Sequence of chain 1.B:
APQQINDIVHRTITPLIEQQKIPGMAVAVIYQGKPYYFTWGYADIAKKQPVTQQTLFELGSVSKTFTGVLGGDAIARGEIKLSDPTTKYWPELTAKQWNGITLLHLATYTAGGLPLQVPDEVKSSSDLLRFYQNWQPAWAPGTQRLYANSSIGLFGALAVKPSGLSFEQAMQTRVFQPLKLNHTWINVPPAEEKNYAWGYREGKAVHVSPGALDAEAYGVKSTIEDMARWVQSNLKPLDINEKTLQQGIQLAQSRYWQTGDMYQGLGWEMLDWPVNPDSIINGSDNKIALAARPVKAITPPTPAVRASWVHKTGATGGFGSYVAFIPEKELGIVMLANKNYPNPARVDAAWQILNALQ

The small molecule below binds the protein below.
Small molecule (SMILES): [H]/N=C/NCCSC1=C(C(=O)O)N[C@@H]([C@H](C=O)[C@@H](C)O)C1

Binding-site contacts:
Ligand atom C3 contacts residue ALA315 of chain 1.B at 3.5 Å (hydrophobic).
Ligand atom N26 contacts residue THR316 of chain 1.B at 3.2 Å (h-bond).
Ligand atom C6 contacts residue ALA315 of chain 1.B at 3.6 Å (hydrophobic).
Ligand atom O62 contacts residue TYR218 of chain 1.B at 3.8 Å.
Ligand atom O32 contacts residue GLY314 of chain 1.B at 3.3 Å.
Ligand atom C62 contacts residue ASN149 of chain 1.B at 3.4 Å.
Ligand atom O31 contacts residue ASN343 of chain 1.B at 3.1 Å (h-bond).
Ligand atom S21 contacts residue ASN340 of chain 1.B at 3.8 Å.
Ligand atom C23 contacts residue ASN340 of chain 1.B at 4.0 Å.
Ligand atom S21 contacts residue ASN286 of chain 1.B at 3.4 Å (h-bond).
Ligand atom C62 contacts residue LEU116 of chain 1.B at 3.8 Å (hydrophobic).
Ligand atom C25 contacts residue ASN340 of chain 1.B at 3.3 Å.
Ligand atom C31 contacts residue ASN343 of chain 1.B at 3.4 Å.
Ligand atom C31 contacts residue ASN286 of chain 1.B at 3.9 Å.
Ligand atom N4 contacts residue SER61 of chain 1.B at 2.9 Å (h-bond).
Ligand atom C2 contacts residue ASN286 of chain 1.B at 3.9 Å.
Ligand atom C61 contacts residue SER61 of chain 1.B at 3.7 Å.
Ligand atom O7 contacts residue ASN149 of chain 1.B at 3.4 Å (h-bond).
Ligand atom O7 contacts residue SER61 of chain 1.B at 2.2 Å (h-bond).
Ligand atom O62 contacts residue ASN149 of chain 1.B at 2.9 Å (h-bond).
Ligand atom O32 contacts residue ARG346 of chain 1.B at 3.1 Å (salt-bridge).
Ligand atom O31 contacts residue ASN286 of chain 1.B at 3.1 Å (h-bond).
Ligand atom C7 contacts residue LYS64 of chain 1.B at 3.7 Å.
Ligand atom C31 contacts residue ARG346 of chain 1.B at 3.8 Å.
Ligand atom C7 contacts residue TYR147 of chain 1.B at 3.9 Å (hydrophobic).
Ligand atom C5 contacts residue SER61 of chain 1.B at 3.0 Å.
Ligand atom O32 contacts residue ALA315 of chain 1.B at 3.5 Å.
Ligand atom O7 contacts residue TYR147 of chain 1.B at 3.4 Å (h-bond).
Ligand atom O7 contacts residue LYS64 of chain 1.B at 2.6 Å (salt-bridge).
Ligand atom O31 contacts residue ALA315 of chain 1.B at 3.9 Å.
Ligand atom O31 contacts residue ARG346 of chain 1.B at 3.5 Å (salt-bridge).
Ligand atom C61 contacts residue ASN149 of chain 1.B at 3.7 Å.
Ligand atom N26 contacts residue ASN340 of chain 1.B at 3.2 Å (h-bond).
Ligand atom C6 contacts residue SER61 of chain 1.B at 2.4 Å.
Ligand atom C2 contacts residue ALA315 of chain 1.B at 3.9 Å (hydrophobic).
Ligand atom C25 contacts residue THR316 of chain 1.B at 3.7 Å.
Ligand atom N4 contacts residue ALA315 of chain 1.B at 3.5 Å (h-bond).
Ligand atom C31 contacts residue ALA315 of chain 1.B at 3.3 Å (hydrophobic).
Ligand atom O32 contacts residue ASN343 of chain 1.B at 3.0 Å (h-bond).
Ligand atom C7 contacts residue SER61 of chain 1.B at 1.3 Å.